Sequence of chain 2.B:
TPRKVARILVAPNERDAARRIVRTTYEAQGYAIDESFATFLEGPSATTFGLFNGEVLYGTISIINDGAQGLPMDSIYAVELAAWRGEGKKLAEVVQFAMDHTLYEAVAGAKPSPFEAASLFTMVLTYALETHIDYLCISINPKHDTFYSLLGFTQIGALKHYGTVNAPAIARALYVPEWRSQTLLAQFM

The protein below binds the small molecule below.
Small molecule (SMILES): CCCCCCCCCCCC(=O)N[C@@H](Cc1ccc(O)cc1)C(=O)O

Binding-site contacts:
Ligand atom CE1 contacts residue ILE143 of chain 2.B at 3.6 Å (hydrophobic).
Ligand atom OH contacts residue ASN144 of chain 2.B at 2.6 Å (h-bond).
Ligand atom OH contacts residue PRO171 of chain 2.B at 2.8 Å (h-bond).
Ligand atom O contacts residue VAL98 of chain 2.B at 3.4 Å.
Ligand atom C4 contacts residue TYR151 of chain 2.B at 3.4 Å (hydrophobic).
Ligand atom O contacts residue GLN99 of chain 2.B at 3.6 Å.
Ligand atom C11 contacts residue PHE124 of chain 2.B at 3.9 Å (hydrophobic).
Ligand atom CA contacts residue TYR29 of chain 2.B at 3.4 Å (hydrophobic).
Ligand atom C3 contacts residue PHE100 of chain 2.B at 3.8 Å (hydrophobic).
Ligand atom C5 contacts residue VAL97 of chain 2.B at 3.7 Å (hydrophobic).
Ligand atom O contacts residue PHE40 of chain 2.B at 3.8 Å.
Ligand atom CB contacts residue SER142 of chain 2.B at 3.2 Å.
Ligand atom O2 contacts residue TYR29 of chain 2.B at 2.2 Å (h-bond).
Ligand atom OH contacts residue ALA170 of chain 2.B at 3.4 Å.
Ligand atom O2 contacts residue GLN99 of chain 2.B at 3.0 Å (h-bond).
Ligand atom C7 contacts residue VAL97 of chain 2.B at 3.8 Å (hydrophobic).
Ligand atom CZ contacts residue ASN144 of chain 2.B at 3.7 Å.
Ligand atom CE1 contacts residue ASN144 of chain 2.B at 3.5 Å.
Ligand atom N contacts residue SER142 of chain 2.B at 3.1 Å (h-bond).
Ligand atom CE2 contacts residue VAL168 of chain 2.B at 3.5 Å (hydrophobic).
Ligand atom CE2 contacts residue TYR34 of chain 2.B at 3.6 Å (hydrophobic).
Ligand atom C8 contacts residue PHE124 of chain 2.B at 3.7 Å (hydrophobic).
Ligand atom CG contacts residue SER142 of chain 2.B at 3.5 Å.
Ligand atom CD1 contacts residue TYR165 of chain 2.B at 3.8 Å (hydrophobic).
Ligand atom C6 contacts residue ILE141 of chain 2.B at 3.8 Å (hydrophobic).
Ligand atom C5 contacts residue ILE141 of chain 2.B at 3.7 Å (hydrophobic).
Ligand atom C4 contacts residue ILE141 of chain 2.B at 3.5 Å (hydrophobic).
Ligand atom C6 contacts residue TYR151 of chain 2.B at 3.5 Å (hydrophobic).
Ligand atom CD1 contacts residue SER142 of chain 2.B at 3.2 Å.
Ligand atom OL contacts residue PHE100 of chain 2.B at 3.5 Å (h-bond).
Ligand atom CA contacts residue SER142 of chain 2.B at 3.7 Å.
Ligand atom C2 contacts residue ILE143 of chain 2.B at 3.6 Å (hydrophobic).
Ligand atom C contacts residue GLN99 of chain 2.B at 3.5 Å.
Ligand atom OH contacts residue TYR34 of chain 2.B at 3.8 Å.
Ligand atom C contacts residue TYR29 of chain 2.B at 3.1 Å (hydrophobic).
Ligand atom CE1 contacts residue PRO171 of chain 2.B at 3.2 Å (hydrophobic).
Ligand atom C10 contacts residue PHE156 of chain 2.B at 3.7 Å (hydrophobic).
Ligand atom OL contacts residue GLN99 of chain 2.B at 3.4 Å (h-bond).
Ligand atom OL contacts residue VAL98 of chain 2.B at 3.7 Å.
Ligand atom CZ contacts residue PRO171 of chain 2.B at 3.4 Å (hydrophobic).